Binding-site contacts:
Ligand atom N9 contacts residue LEU24 of chain 2.A at 3.8 Å.
Ligand atom CL2 contacts residue ALA99 of chain 1.A at 3.3 Å.
Ligand atom O9A contacts residue LEU24 of chain 2.A at 4.2 Å.
Ligand atom C3 contacts residue HIS189 of chain 2.A at 4.1 Å.
Ligand atom O4 contacts residue HIS189 of chain 2.A at 3.1 Å (h-bond).
Ligand atom O2 contacts residue PHE19 of chain 2.A at 4.3 Å.
Ligand atom C4 contacts residue PHE97 of chain 1.A at 4.0 Å (hydrophobic).
Ligand atom C9 contacts residue LEU24 of chain 2.A at 4.1 Å (hydrophobic).
Ligand atom N2 contacts residue TYR20 of chain 2.A at 3.9 Å.
Ligand atom O9A contacts residue TYR162 of chain 1.A at 3.5 Å.
Ligand atom C7 contacts residue LEU154 of chain 1.A at 3.5 Å (hydrophobic).
Ligand atom O4 contacts residue PHE97 of chain 1.A at 4.3 Å.
Ligand atom C4 contacts residue HIS189 of chain 2.A at 3.9 Å.
Ligand atom C8 contacts residue LEU24 of chain 2.A at 4.0 Å (hydrophobic).
Ligand atom C4 contacts residue TYR20 of chain 2.A at 4.0 Å (hydrophobic).
Ligand atom C5 contacts residue LEU154 of chain 1.A at 3.9 Å (hydrophobic).
Ligand atom CL2 contacts residue TYR20 of chain 2.A at 4.2 Å.
Ligand atom C3 contacts residue TYR20 of chain 2.A at 3.8 Å (hydrophobic).
Ligand atom CL1 contacts residue ASN140 of chain 1.A at 3.8 Å.
Ligand atom C7 contacts residue CYS26 of chain 2.A at 4.3 Å (hydrophobic).
Ligand atom O9A contacts residue ILE166 of chain 1.A at 3.9 Å.
Ligand atom C9 contacts residue LEU154 of chain 1.A at 4.3 Å (hydrophobic).
Ligand atom C11 contacts residue ILE166 of chain 1.A at 4.0 Å (hydrophobic).
Ligand atom C4 contacts residue THR88 of chain 1.A at 3.9 Å.
Ligand atom O5 contacts residue ALA142 of chain 1.A at 3.8 Å.
Ligand atom C2 contacts residue TYR20 of chain 2.A at 3.5 Å (hydrophobic).
Ligand atom C11 contacts residue LEU154 of chain 1.A at 4.0 Å (hydrophobic).
Ligand atom O2 contacts residue TYR20 of chain 2.A at 2.9 Å (h-bond).
Ligand atom C10 contacts residue ILE166 of chain 1.A at 3.8 Å (hydrophobic).
Ligand atom CL1 contacts residue GLN86 of chain 1.A at 4.1 Å.
Ligand atom C8 contacts residue LEU154 of chain 1.A at 3.9 Å (hydrophobic).
Ligand atom C8 contacts residue CYS26 of chain 2.A at 4.2 Å (hydrophobic).
Ligand atom C9 contacts residue ILE166 of chain 1.A at 4.1 Å (hydrophobic).
Ligand atom C6 contacts residue LEU154 of chain 1.A at 3.5 Å (hydrophobic).
Ligand atom N9 contacts residue ILE166 of chain 1.A at 3.9 Å.
Ligand atom O5 contacts residue LEU154 of chain 1.A at 4.2 Å.
Ligand atom CL2 contacts residue PHE129 of chain 1.A at 3.6 Å.
Ligand atom O9B contacts residue VAL156 of chain 1.A at 3.2 Å.
Ligand atom C1 contacts residue ASN140 of chain 1.A at 4.1 Å.
Ligand atom O9B contacts residue LEU24 of chain 2.A at 3.7 Å.

Sequence of chain 1.A:
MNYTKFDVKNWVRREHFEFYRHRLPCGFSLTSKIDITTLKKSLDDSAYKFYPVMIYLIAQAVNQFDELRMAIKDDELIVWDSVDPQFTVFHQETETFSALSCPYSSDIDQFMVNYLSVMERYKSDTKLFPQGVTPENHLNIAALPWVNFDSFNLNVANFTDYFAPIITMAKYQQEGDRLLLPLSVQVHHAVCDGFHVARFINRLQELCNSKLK

A protein and the small-molecule ligand that binds it are described below.
Small molecule (SMILES): O=C(N[C@H](CO)[C@H](O)c1ccc([N+](=O)[O-])cc1)C(Cl)Cl

Sequence of chain 2.A:
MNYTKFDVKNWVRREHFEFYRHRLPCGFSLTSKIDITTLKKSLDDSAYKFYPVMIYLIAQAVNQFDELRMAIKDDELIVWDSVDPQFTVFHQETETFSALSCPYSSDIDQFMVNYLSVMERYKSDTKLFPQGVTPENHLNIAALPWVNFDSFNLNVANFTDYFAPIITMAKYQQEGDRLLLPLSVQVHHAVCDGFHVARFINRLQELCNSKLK